Binding-site contacts:
Ligand atom N1 contacts residue THR183 of chain 2.A at 3.5 Å.
Ligand atom C4 contacts residue LEU100 of chain 2.A at 3.9 Å (hydrophobic).
Ligand atom OP1 contacts residue GLY184 of chain 2.A at 3.8 Å.
Ligand atom OP3 contacts residue GLY213 of chain 2.A at 2.7 Å (h-bond).
Ligand atom OP1 contacts residue SER235 of chain 2.A at 2.6 Å (h-bond).
Ligand atom C2 contacts residue PHE22 of chain 2.A at 3.6 Å (hydrophobic).
Ligand atom P contacts residue GLY213 of chain 2.A at 3.8 Å.
Ligand atom N1 contacts residue ASP60 of chain 2.A at 2.7 Å (salt-bridge).
Ligand atom OP1 contacts residue THR183 of chain 2.A at 3.5 Å.
Ligand atom C2 contacts residue THR183 of chain 2.A at 3.8 Å.
Ligand atom OP2 contacts residue SER235 of chain 2.A at 3.3 Å (h-bond).
Ligand atom C4 contacts residue PHE212 of chain 2.A at 3.7 Å (hydrophobic).
Ligand atom C9 contacts residue THR183 of chain 2.A at 3.6 Å.
Ligand atom C8 contacts residue THR183 of chain 2.A at 3.3 Å.
Ligand atom C2 contacts residue ASP60 of chain 2.A at 3.7 Å.
Ligand atom C8 contacts residue ASP60 of chain 2.A at 3.3 Å.
Ligand atom C7 contacts residue ALA59 of chain 2.A at 3.9 Å (hydrophobic).
Ligand atom C2P contacts residue TYR175 of chain 2.A at 3.1 Å (hydrophobic).
Ligand atom C7 contacts residue ASP60 of chain 2.A at 3.5 Å.
Ligand atom OP2 contacts residue SER233 of chain 2.A at 3.9 Å.
Ligand atom OP4 contacts residue PHE212 of chain 2.A at 3.6 Å.
Ligand atom OP3 contacts residue GLY184 of chain 2.A at 3.3 Å (h-bond).
Ligand atom C2P contacts residue ILE232 of chain 2.A at 3.9 Å (hydrophobic).
Ligand atom N1 contacts residue LEU100 of chain 2.A at 3.8 Å.
Ligand atom C3 contacts residue THR183 of chain 2.A at 3.9 Å.
Ligand atom C7 contacts residue LEU100 of chain 2.A at 3.7 Å (hydrophobic).
Ligand atom OP3 contacts residue THR183 of chain 2.A at 3.8 Å.
Ligand atom C9 contacts residue LEU100 of chain 2.A at 3.9 Å (hydrophobic).
Ligand atom OP1 contacts residue GLY234 of chain 2.A at 3.8 Å.
Ligand atom P contacts residue SER235 of chain 2.A at 3.6 Å.
Ligand atom C6 contacts residue ALA59 of chain 2.A at 3.8 Å (hydrophobic).
Ligand atom OP2 contacts residue GLY234 of chain 2.A at 2.9 Å (h-bond).
Ligand atom OP2 contacts residue GLY213 of chain 2.A at 3.9 Å.
Ligand atom P contacts residue GLY234 of chain 2.A at 3.9 Å.
Ligand atom OP3 contacts residue PHE212 of chain 2.A at 3.0 Å.
Ligand atom C3P contacts residue PHE22 of chain 2.A at 3.9 Å (hydrophobic).
Ligand atom F contacts residue ILE153 of chain 2.A at 2.9 Å.
Ligand atom C4 contacts residue TYR175 of chain 2.A at 3.6 Å (hydrophobic).
Ligand atom C8 contacts residue LEU100 of chain 2.A at 3.7 Å (hydrophobic).
Ligand atom C7 contacts residue THR183 of chain 2.A at 3.7 Å.

The small molecule below binds the protein below.
Small molecule (SMILES): O=P(O)(O)OCCCc1c[nH]c2ccc(F)cc12

Sequence of chain 2.A:
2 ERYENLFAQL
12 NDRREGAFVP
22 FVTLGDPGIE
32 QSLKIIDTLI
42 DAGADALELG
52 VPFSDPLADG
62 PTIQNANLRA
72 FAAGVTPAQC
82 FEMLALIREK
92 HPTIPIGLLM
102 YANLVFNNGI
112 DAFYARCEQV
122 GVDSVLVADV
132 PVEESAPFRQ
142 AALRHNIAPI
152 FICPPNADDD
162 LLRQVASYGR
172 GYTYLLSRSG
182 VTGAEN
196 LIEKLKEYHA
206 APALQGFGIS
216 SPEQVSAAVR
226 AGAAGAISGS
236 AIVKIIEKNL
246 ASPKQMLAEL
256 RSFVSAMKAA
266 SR